Sequence of chain 1.A:
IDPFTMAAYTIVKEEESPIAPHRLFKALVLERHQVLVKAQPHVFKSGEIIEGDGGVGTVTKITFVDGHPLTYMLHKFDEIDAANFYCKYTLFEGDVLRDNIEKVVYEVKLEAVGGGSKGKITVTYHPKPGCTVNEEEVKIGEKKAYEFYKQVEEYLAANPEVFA

Binding-site contacts:
Ligand atom N2 contacts residue VAL153 of chain 1.A at 3.8 Å.
Ligand atom C11 contacts residue LYS39 of chain 1.A at 4.3 Å.
Ligand atom N1 contacts residue TYR156 of chain 1.A at 4.3 Å.
Ligand atom C1 contacts residue TYR156 of chain 1.A at 3.6 Å (hydrophobic).
Ligand atom C10 contacts residue LYS39 of chain 1.A at 3.8 Å.
Ligand atom C6 contacts residue LYS39 of chain 1.A at 3.7 Å.
Ligand atom C7 contacts residue ALA40 of chain 1.A at 3.9 Å (hydrophobic).
Ligand atom C9 contacts residue LYS39 of chain 1.A at 3.8 Å.
Ligand atom O2 contacts residue GLN152 of chain 1.A at 2.9 Å (h-bond).
Ligand atom C6 contacts residue TYR156 of chain 1.A at 3.8 Å (hydrophobic).
Ligand atom C9 contacts residue TYR156 of chain 1.A at 3.4 Å (hydrophobic).
Ligand atom C13 contacts residue VAL36 of chain 1.A at 3.8 Å (hydrophobic).
Ligand atom C8 contacts residue LYS39 of chain 1.A at 4.2 Å.
Ligand atom N1 contacts residue GLN152 of chain 1.A at 3.5 Å (h-bond).
Ligand atom C12 contacts residue VAL36 of chain 1.A at 3.5 Å (hydrophobic).
Ligand atom N2 contacts residue TYR156 of chain 1.A at 3.6 Å.
Ligand atom C2 contacts residue ALA40 of chain 1.A at 3.7 Å (hydrophobic).
Ligand atom C2 contacts residue GLN152 of chain 1.A at 4.1 Å.
Ligand atom C3 contacts residue LYS39 of chain 1.A at 3.5 Å.
Ligand atom N2 contacts residue VAL36 of chain 1.A at 4.1 Å.
Ligand atom C2 contacts residue TYR156 of chain 1.A at 3.6 Å (hydrophobic).
Ligand atom O2 contacts residue GLU155 of chain 1.A at 4.3 Å.
Ligand atom C8 contacts residue TYR156 of chain 1.A at 3.5 Å (hydrophobic).
Ligand atom C4 contacts residue GLN152 of chain 1.A at 3.3 Å.
Ligand atom C10 contacts residue TYR156 of chain 1.A at 3.4 Å (hydrophobic).
Ligand atom O1 contacts residue TYR156 of chain 1.A at 3.9 Å.
Ligand atom C11 contacts residue VAL36 of chain 1.A at 4.2 Å (hydrophobic).
Ligand atom C12 contacts residue TYR156 of chain 1.A at 3.7 Å (hydrophobic).
Ligand atom N2 contacts residue GLN152 of chain 1.A at 4.1 Å.
Ligand atom O1 contacts residue LYS39 of chain 1.A at 3.4 Å.
Ligand atom C11 contacts residue VAL163 of chain 1.A at 4.2 Å (hydrophobic).
Ligand atom N2 contacts residue ALA40 of chain 1.A at 4.1 Å.
Ligand atom C6 contacts residue ALA40 of chain 1.A at 4.0 Å (hydrophobic).
Ligand atom C7 contacts residue TYR156 of chain 1.A at 3.6 Å (hydrophobic).
Ligand atom C11 contacts residue TYR156 of chain 1.A at 3.9 Å (hydrophobic).
Ligand atom C13 contacts residue TYR156 of chain 1.A at 3.5 Å (hydrophobic).
Ligand atom C5 contacts residue GLN152 of chain 1.A at 4.4 Å.
Ligand atom C7 contacts residue LYS39 of chain 1.A at 4.4 Å.
Ligand atom C3 contacts residue TYR156 of chain 1.A at 3.9 Å (hydrophobic).

The small molecule below binds the protein below.
Small molecule (SMILES): COc1ccc2[nH]cc(CCNC(C)=O)c2c1